Sequence of chain 43.F:
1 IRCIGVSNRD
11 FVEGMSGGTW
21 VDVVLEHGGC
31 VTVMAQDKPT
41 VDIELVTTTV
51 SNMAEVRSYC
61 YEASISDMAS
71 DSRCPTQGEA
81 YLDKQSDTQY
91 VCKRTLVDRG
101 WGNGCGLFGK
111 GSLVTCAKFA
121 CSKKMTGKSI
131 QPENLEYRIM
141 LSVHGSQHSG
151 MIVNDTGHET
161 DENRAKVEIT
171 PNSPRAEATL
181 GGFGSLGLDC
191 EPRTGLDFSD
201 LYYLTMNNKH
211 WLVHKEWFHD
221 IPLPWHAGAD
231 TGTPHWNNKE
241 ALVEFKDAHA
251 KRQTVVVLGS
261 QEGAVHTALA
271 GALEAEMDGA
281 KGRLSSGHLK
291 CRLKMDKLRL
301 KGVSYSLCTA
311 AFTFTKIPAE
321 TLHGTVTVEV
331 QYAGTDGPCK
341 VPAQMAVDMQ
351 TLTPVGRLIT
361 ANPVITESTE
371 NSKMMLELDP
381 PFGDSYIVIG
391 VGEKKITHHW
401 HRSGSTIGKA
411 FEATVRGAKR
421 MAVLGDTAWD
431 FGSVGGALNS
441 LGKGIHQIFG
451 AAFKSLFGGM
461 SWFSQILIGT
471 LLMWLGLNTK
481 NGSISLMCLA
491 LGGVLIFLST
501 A

This protein binds this small molecule.
Small molecule (SMILES): CC(=O)N[C@H]1[C@H](O[C@H]2[C@H](O)[C@@H](NC(C)=O)CO[C@@H]2CO)O[C@H](CO)[C@@H](O)[C@@H]1O

Binding-site contacts:
Ligand atom O4 contacts residue ASN154 of chain 43.F at 3.5 Å (h-bond).
Ligand atom C3 contacts residue ASN154 of chain 43.F at 3.5 Å.
Ligand atom C1 contacts residue MET151 of chain 43.F at 3.6 Å (hydrophobic).
Ligand atom C2 contacts residue MET151 of chain 43.F at 4.1 Å (hydrophobic).
Ligand atom C8 contacts residue HIS148 of chain 43.F at 1.2 Å.
Ligand atom C7 contacts residue HIS148 of chain 43.F at 2.3 Å.
Ligand atom C4 contacts residue ASN154 of chain 43.F at 3.2 Å.
Ligand atom C8 contacts residue GLY157 of chain 43.F at 4.5 Å.
Ligand atom O5 contacts residue THR156 of chain 43.F at 3.8 Å.
Ligand atom O5 contacts residue ARG164 of chain 43.F at 4.3 Å.
Ligand atom O6 contacts residue ASN154 of chain 43.F at 2.4 Å (h-bond).
Ligand atom N2 contacts residue THR156 of chain 43.F at 4.3 Å.
Ligand atom C7 contacts residue MET151 of chain 43.F at 4.0 Å (hydrophobic).
Ligand atom O6 contacts residue ASP155 of chain 43.F at 4.2 Å.
Ligand atom C8 contacts residue THR156 of chain 43.F at 2.9 Å.
Ligand atom O4 contacts residue THR156 of chain 43.F at 4.2 Å.
Ligand atom O5 contacts residue ASN154 of chain 43.F at 2.4 Å (h-bond).
Ligand atom N2 contacts residue GLY150 of chain 43.F at 4.1 Å.
Ligand atom C6 contacts residue ASN154 of chain 43.F at 3.0 Å.
Ligand atom O7 contacts residue THR156 of chain 43.F at 2.4 Å.
Ligand atom C5 contacts residue ASN154 of chain 43.F at 2.1 Å.
Ligand atom N2 contacts residue ASN154 of chain 43.F at 4.3 Å.
Ligand atom C2 contacts residue HIS148 of chain 43.F at 4.2 Å.
Ligand atom C6 contacts residue GLY157 of chain 43.F at 4.2 Å.
Ligand atom C2 contacts residue ASN154 of chain 43.F at 3.5 Å.
Ligand atom N2 contacts residue HIS148 of chain 43.F at 2.8 Å (h-bond).
Ligand atom C1 contacts residue ASN154 of chain 43.F at 2.5 Å.
Ligand atom N2 contacts residue MET151 of chain 43.F at 3.4 Å.
Ligand atom C7 contacts residue THR156 of chain 43.F at 3.4 Å.
Ligand atom C2 contacts residue GLY150 of chain 43.F at 4.5 Å.
Ligand atom O6 contacts residue THR156 of chain 43.F at 1.2 Å (h-bond).
Ligand atom C8 contacts residue MET151 of chain 43.F at 4.1 Å (hydrophobic).
Ligand atom C4 contacts residue THR156 of chain 43.F at 4.1 Å.
Ligand atom O7 contacts residue HIS148 of chain 43.F at 3.3 Å (h-bond).
Ligand atom C6 contacts residue ASP155 of chain 43.F at 4.3 Å.
Ligand atom C6 contacts residue THR156 of chain 43.F at 1.8 Å.
Ligand atom C1 contacts residue GLY150 of chain 43.F at 3.8 Å.
Ligand atom C5 contacts residue THR156 of chain 43.F at 3.2 Å.